This small molecule binds to this protein.
Small molecule (SMILES): CCc1nc(N)nc(NCCc2ccccc2)c1-c1ccc2c(c1)N(CCCOC)CCC2

Sequence of chain 3.B:
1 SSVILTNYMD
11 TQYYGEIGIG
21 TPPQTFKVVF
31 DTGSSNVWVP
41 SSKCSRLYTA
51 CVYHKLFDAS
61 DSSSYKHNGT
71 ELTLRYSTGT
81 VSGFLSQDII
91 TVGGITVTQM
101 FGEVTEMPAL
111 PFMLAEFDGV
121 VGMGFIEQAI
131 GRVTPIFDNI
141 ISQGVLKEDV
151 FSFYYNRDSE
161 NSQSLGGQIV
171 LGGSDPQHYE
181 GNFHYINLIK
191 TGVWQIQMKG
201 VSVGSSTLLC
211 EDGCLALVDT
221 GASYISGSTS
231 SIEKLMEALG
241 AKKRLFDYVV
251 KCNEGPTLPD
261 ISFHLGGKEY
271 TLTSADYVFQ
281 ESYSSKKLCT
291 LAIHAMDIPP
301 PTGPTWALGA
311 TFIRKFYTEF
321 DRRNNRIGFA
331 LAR

Binding-site contacts:
Ligand atom C24 contacts residue MET296 of chain 3.B at 3.5 Å (hydrophobic).
Ligand atom C5 contacts residue VAL120 of chain 3.B at 3.8 Å (hydrophobic).
Ligand atom C1 contacts residue GLY221 of chain 3.B at 3.8 Å.
Ligand atom C8 contacts residue THR78 of chain 3.B at 3.7 Å.
Ligand atom C18 contacts residue THR11 of chain 3.B at 3.3 Å.
Ligand atom N4 contacts residue ASP31 of chain 3.B at 3.0 Å (salt-bridge).
Ligand atom C5 contacts residue ASP31 of chain 3.B at 3.8 Å.
Ligand atom N2 contacts residue ASP31 of chain 3.B at 2.5 Å (salt-bridge).
Ligand atom C23 contacts residue MET296 of chain 3.B at 3.8 Å (hydrophobic).
Ligand atom C3 contacts residue GLY221 of chain 3.B at 3.7 Å.
Ligand atom C15 contacts residue GLN12 of chain 3.B at 3.7 Å.
Ligand atom C17 contacts residue GLN12 of chain 3.B at 3.7 Å.
Ligand atom C2 contacts residue ASP31 of chain 3.B at 3.1 Å.
Ligand atom O1 contacts residue TYR13 of chain 3.B at 3.4 Å (h-bond).
Ligand atom O1 contacts residue GLN12 of chain 3.B at 3.6 Å.
Ligand atom N3 contacts residue THR78 of chain 3.B at 3.2 Å (h-bond).
Ligand atom C20 contacts residue THR78 of chain 3.B at 3.7 Å.
Ligand atom C14 contacts residue ALA115 of chain 3.B at 3.7 Å (hydrophobic).
Ligand atom C26 contacts residue SER223 of chain 3.B at 3.6 Å.
Ligand atom C18 contacts residue GLY221 of chain 3.B at 3.5 Å.
Ligand atom C19 contacts residue TYR13 of chain 3.B at 3.4 Å (hydrophobic).
Ligand atom C26 contacts residue ALA222 of chain 3.B at 3.5 Å (hydrophobic).
Ligand atom C3 contacts residue ASP31 of chain 3.B at 3.6 Å.
Ligand atom C13 contacts residue PRO111 of chain 3.B at 3.6 Å (hydrophobic).
Ligand atom C22 contacts residue TYR224 of chain 3.B at 3.8 Å (hydrophobic).
Ligand atom C19 contacts residue THR220 of chain 3.B at 3.6 Å.
Ligand atom N4 contacts residue GLY33 of chain 3.B at 3.7 Å.
Ligand atom N2 contacts residue GLY221 of chain 3.B at 3.8 Å.
Ligand atom C17 contacts residue THR11 of chain 3.B at 3.6 Å.
Ligand atom C8 contacts residue PRO111 of chain 3.B at 3.6 Å (hydrophobic).
Ligand atom C21 contacts residue ALA222 of chain 3.B at 3.8 Å (hydrophobic).
Ligand atom C4 contacts residue GLY221 of chain 3.B at 3.7 Å.
Ligand atom C16 contacts residue THR11 of chain 3.B at 3.6 Å.
Ligand atom C16 contacts residue SER223 of chain 3.B at 3.5 Å.
Ligand atom C27 contacts residue SER223 of chain 3.B at 3.4 Å.
Ligand atom C7 contacts residue THR78 of chain 3.B at 3.5 Å.
Ligand atom O1 contacts residue VAL29 of chain 3.B at 3.8 Å.
Ligand atom C20 contacts residue SER77 of chain 3.B at 3.8 Å.
Ligand atom N4 contacts residue ASP219 of chain 3.B at 3.3 Å (salt-bridge).
Ligand atom C6 contacts residue VAL29 of chain 3.B at 3.5 Å (hydrophobic).